This protein binds this small molecule.
Small molecule (SMILES): Nc1nc2c(ncn2COCCO)c(=O)[nH]1

Binding-site contacts:
Ligand atom C3' contacts residue PO41 of chain 5.C at 2.9 Å.
Ligand atom C8 contacts residue CYS111 of chain 5.A at 3.6 Å (hydrophobic).
Ligand atom N1 contacts residue PHE179 of chain 5.A at 3.7 Å.
Ligand atom N2 contacts residue VAL197 of chain 5.A at 3.4 Å.
Ligand atom N3 contacts residue GLU198 of chain 5.A at 3.9 Å.
Ligand atom O3' contacts residue PO41 of chain 5.C at 2.7 Å (h-bond).
Ligand atom C1' contacts residue VAL197 of chain 5.A at 3.7 Å (hydrophobic).
Ligand atom O3' contacts residue MET84 of chain 5.A at 3.8 Å.
Ligand atom O6 contacts residue VAL225 of chain 5.A at 3.8 Å.
Ligand atom C5 contacts residue VAL197 of chain 5.A at 3.9 Å (hydrophobic).
Ligand atom C4 contacts residue VAL197 of chain 5.A at 3.3 Å (hydrophobic).
Ligand atom C1' contacts residue SER110 of chain 5.A at 3.3 Å.
Ligand atom N9 contacts residue GLY112 of chain 5.A at 3.9 Å.
Ligand atom C8 contacts residue VAL197 of chain 5.A at 4.0 Å (hydrophobic).
Ligand atom C8 contacts residue GLY112 of chain 5.A at 3.4 Å.
Ligand atom C2 contacts residue VAL197 of chain 5.A at 3.6 Å (hydrophobic).
Ligand atom N9 contacts residue VAL197 of chain 5.A at 3.4 Å (h-bond).
Ligand atom N3 contacts residue VAL197 of chain 5.A at 3.5 Å (h-bond).
Ligand atom N3 contacts residue MET199 of chain 5.A at 3.8 Å.
Ligand atom N2 contacts residue ALA176 of chain 5.A at 3.5 Å.
Ligand atom N7 contacts residue GLY112 of chain 5.A at 3.6 Å (h-bond).
Ligand atom C5 contacts residue PHE179 of chain 5.A at 3.5 Å (hydrophobic).
Ligand atom C3' contacts residue MET199 of chain 5.A at 3.8 Å (hydrophobic).
Ligand atom C4 contacts residue PHE179 of chain 5.A at 3.7 Å (hydrophobic).
Ligand atom N2 contacts residue PHE179 of chain 5.A at 3.8 Å.
Ligand atom C6 contacts residue VAL197 of chain 5.A at 3.9 Å (hydrophobic).
Ligand atom C3' contacts residue GLU200 of chain 5.A at 3.1 Å.
Ligand atom C8 contacts residue SER222 of chain 5.A at 3.7 Å.
Ligand atom C2' contacts residue PO41 of chain 5.C at 3.9 Å.
Ligand atom O3' contacts residue GLU200 of chain 5.A at 2.7 Å (salt-bridge).
Ligand atom O1' contacts residue PO41 of chain 5.C at 3.6 Å.
Ligand atom N3 contacts residue PHE179 of chain 5.A at 3.8 Å.
Ligand atom C1' contacts residue GLU198 of chain 5.A at 3.7 Å.
Ligand atom C6 contacts residue PHE179 of chain 5.A at 3.7 Å (hydrophobic).
Ligand atom N1 contacts residue VAL197 of chain 5.A at 3.9 Å.
Ligand atom C1' contacts residue CYS111 of chain 5.A at 3.8 Å (hydrophobic).
Ligand atom N2 contacts residue MET199 of chain 5.A at 3.6 Å.
Ligand atom C2' contacts residue MET199 of chain 5.A at 3.7 Å (hydrophobic).
Ligand atom C2 contacts residue PHE179 of chain 5.A at 3.6 Å (hydrophobic).
Ligand atom C3' contacts residue ARG107 of chain 5.A at 3.8 Å.

Sequence of chain 5.A:
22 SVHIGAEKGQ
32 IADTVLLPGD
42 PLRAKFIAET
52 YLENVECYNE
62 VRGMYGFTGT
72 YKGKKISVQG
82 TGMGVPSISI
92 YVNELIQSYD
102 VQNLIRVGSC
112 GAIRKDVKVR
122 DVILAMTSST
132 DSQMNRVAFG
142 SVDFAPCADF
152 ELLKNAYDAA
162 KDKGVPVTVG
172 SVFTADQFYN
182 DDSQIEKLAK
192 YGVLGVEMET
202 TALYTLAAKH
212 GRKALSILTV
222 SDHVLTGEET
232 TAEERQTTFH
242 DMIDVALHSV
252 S